Binding-site contacts:
Ligand atom C2 contacts residue ASN107 of chain 1.J at 2.5 Å.
Ligand atom O5 contacts residue GLU110 of chain 1.J at 4.0 Å.
Ligand atom C4 contacts residue ASN107 of chain 1.J at 4.4 Å.
Ligand atom C1 contacts residue ASN107 of chain 1.J at 1.5 Å.
Ligand atom C7 contacts residue ASN107 of chain 1.J at 3.7 Å.
Ligand atom C3 contacts residue ASN107 of chain 1.J at 3.9 Å.
Ligand atom C1 contacts residue GLU110 of chain 1.J at 4.4 Å.
Ligand atom C2 contacts residue SER109 of chain 1.J at 4.4 Å.
Ligand atom C1 contacts residue SER109 of chain 1.J at 4.3 Å.
Ligand atom O7 contacts residue ASN107 of chain 1.J at 4.1 Å.
Ligand atom C7 contacts residue SER109 of chain 1.J at 3.9 Å.
Ligand atom C7 contacts residue THR56 of chain 1.K at 4.3 Å.
Ligand atom C5 contacts residue ASN107 of chain 1.J at 3.9 Å.
Ligand atom O5 contacts residue ASN107 of chain 1.J at 2.5 Å (h-bond).
Ligand atom C8 contacts residue THR56 of chain 1.K at 3.1 Å.
Ligand atom N2 contacts residue ASN107 of chain 1.J at 2.9 Å (h-bond).
Ligand atom N2 contacts residue SER109 of chain 1.J at 3.3 Å (h-bond).
Ligand atom C8 contacts residue SER109 of chain 1.J at 3.6 Å.

Sequence of chain 1.K:
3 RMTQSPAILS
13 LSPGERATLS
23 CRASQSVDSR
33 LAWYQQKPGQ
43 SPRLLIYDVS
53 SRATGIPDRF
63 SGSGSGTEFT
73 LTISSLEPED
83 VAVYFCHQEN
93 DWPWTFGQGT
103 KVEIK

A small-molecule ligand and the protein it binds are described below.
Small molecule (SMILES): CC(=O)N[C@@H]1[C@@H](O)[C@H](O)[C@@H](CO)O[C@H]1O

Sequence of chain 1.J:
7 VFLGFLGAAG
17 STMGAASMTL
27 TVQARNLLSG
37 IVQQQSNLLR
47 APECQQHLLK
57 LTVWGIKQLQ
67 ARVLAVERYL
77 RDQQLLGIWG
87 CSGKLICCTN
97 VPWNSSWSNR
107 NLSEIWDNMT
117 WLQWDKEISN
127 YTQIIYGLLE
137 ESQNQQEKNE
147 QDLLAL